Sequence of chain 1.B:
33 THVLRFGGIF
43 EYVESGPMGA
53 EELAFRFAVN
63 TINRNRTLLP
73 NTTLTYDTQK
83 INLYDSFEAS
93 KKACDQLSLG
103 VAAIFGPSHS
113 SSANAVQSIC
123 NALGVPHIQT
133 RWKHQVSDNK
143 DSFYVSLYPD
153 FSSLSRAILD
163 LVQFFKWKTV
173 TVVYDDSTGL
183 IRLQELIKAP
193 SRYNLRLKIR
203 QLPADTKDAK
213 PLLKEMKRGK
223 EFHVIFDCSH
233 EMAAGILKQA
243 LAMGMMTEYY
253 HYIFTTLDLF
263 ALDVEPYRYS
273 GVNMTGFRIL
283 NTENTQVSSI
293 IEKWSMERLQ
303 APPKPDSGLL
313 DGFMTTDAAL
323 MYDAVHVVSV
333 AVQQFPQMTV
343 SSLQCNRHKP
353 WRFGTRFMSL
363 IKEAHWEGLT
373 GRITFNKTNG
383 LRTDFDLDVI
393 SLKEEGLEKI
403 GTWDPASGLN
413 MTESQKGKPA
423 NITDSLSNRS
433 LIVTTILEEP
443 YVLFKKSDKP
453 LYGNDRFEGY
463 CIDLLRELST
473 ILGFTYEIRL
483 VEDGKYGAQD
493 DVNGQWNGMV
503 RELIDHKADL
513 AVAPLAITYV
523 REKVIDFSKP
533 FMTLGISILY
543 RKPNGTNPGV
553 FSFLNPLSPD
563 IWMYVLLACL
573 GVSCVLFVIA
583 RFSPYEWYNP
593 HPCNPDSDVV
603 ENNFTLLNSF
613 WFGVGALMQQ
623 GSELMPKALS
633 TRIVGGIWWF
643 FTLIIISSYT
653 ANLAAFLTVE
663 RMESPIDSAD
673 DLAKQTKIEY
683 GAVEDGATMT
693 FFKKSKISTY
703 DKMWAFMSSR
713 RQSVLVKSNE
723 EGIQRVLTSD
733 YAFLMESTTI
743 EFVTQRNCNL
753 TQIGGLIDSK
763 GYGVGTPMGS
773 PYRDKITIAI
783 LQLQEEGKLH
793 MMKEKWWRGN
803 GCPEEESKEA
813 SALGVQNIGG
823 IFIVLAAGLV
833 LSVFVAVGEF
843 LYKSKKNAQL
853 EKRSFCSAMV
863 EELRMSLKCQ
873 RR

Binding-site contacts:
Ligand atom O6 contacts residue GLU396 of chain 1.B at 4.3 Å.
Ligand atom O5 contacts residue ASN275 of chain 1.B at 2.4 Å (h-bond).
Ligand atom O5 contacts residue LYS395 of chain 1.B at 4.5 Å.
Ligand atom N2 contacts residue GLY273 of chain 1.B at 3.6 Å (h-bond).
Ligand atom C5 contacts residue ASN275 of chain 1.B at 3.3 Å.
Ligand atom O6 contacts residue LYS395 of chain 1.B at 4.4 Å.
Ligand atom O6 contacts residue GLU397 of chain 1.B at 4.5 Å.
Ligand atom N2 contacts residue ASN275 of chain 1.B at 3.1 Å (h-bond).
Ligand atom C2 contacts residue ASN275 of chain 1.B at 2.6 Å.
Ligand atom O4 contacts residue LYS395 of chain 1.B at 3.8 Å.
Ligand atom O7 contacts residue GLY273 of chain 1.B at 3.1 Å (h-bond).
Ligand atom C7 contacts residue ASN275 of chain 1.B at 4.3 Å.
Ligand atom C7 contacts residue GLY273 of chain 1.B at 3.6 Å.
Ligand atom C4 contacts residue ASN275 of chain 1.B at 4.0 Å.
Ligand atom C1 contacts residue ASN275 of chain 1.B at 1.4 Å.
Ligand atom C3 contacts residue ASN275 of chain 1.B at 3.4 Å.

The small molecule below binds the protein below.
Small molecule (SMILES): CC(=O)N[C@H]1[C@H](O[C@H]2[C@H](O)[C@@H](NC(C)=O)CO[C@@H]2CO)O[C@H](CO)[C@@H](O[C@@H]2O[C@H](CO[C@H]3O[C@H](CO)[C@@H](O)[C@H](O)[C@@H]3O)[C@@H](O)[C@H](O)[C@@H]2O)[C@@H]1O